The small molecule below binds the protein below.
Small molecule (SMILES): CCC(=O)c1ccc(CC)cc1

Sequence of chain 1.H:
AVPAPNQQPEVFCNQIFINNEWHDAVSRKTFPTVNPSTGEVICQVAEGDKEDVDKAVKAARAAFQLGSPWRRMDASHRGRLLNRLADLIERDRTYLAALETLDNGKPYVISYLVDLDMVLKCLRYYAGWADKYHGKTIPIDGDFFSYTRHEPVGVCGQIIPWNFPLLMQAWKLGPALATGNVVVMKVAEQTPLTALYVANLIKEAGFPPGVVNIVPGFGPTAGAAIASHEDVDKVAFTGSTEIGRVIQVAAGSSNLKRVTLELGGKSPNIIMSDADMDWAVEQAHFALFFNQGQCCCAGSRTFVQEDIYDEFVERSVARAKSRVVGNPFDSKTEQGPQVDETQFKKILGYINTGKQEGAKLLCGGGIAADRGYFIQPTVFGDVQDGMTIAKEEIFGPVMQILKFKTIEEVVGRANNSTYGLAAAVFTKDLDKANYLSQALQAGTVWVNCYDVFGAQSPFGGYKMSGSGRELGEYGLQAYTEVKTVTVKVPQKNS

Binding-site contacts:
Ligand atom O9 contacts residue CYS302 of chain 1.H at 2.8 Å (h-bond).
Ligand atom C3 contacts residue PHE459 of chain 1.H at 3.9 Å (hydrophobic).
Ligand atom C2 contacts residue CYS301 of chain 1.H at 4.2 Å (hydrophobic).
Ligand atom C9 contacts residue CYS303 of chain 1.H at 4.3 Å (hydrophobic).
Ligand atom C10 contacts residue CYS302 of chain 1.H at 2.9 Å (hydrophobic).
Ligand atom C11 contacts residue CYS302 of chain 1.H at 1.8 Å (hydrophobic).
Ligand atom C11 contacts residue PHE465 of chain 1.H at 4.1 Å (hydrophobic).
Ligand atom C7 contacts residue PHE459 of chain 1.H at 3.4 Å (hydrophobic).
Ligand atom C8 contacts residue ASP457 of chain 1.H at 3.9 Å.
Ligand atom C10 contacts residue MET174 of chain 1.H at 4.0 Å (hydrophobic).
Ligand atom C8 contacts residue PHE296 of chain 1.H at 3.5 Å (hydrophobic).
Ligand atom C3 contacts residue CYS301 of chain 1.H at 3.9 Å (hydrophobic).
Ligand atom C5 contacts residue MET174 of chain 1.H at 4.0 Å (hydrophobic).
Ligand atom O9 contacts residue CYS303 of chain 1.H at 3.9 Å.
Ligand atom C5 contacts residue PHE459 of chain 1.H at 4.2 Å (hydrophobic).
Ligand atom C2 contacts residue PHE170 of chain 1.H at 3.7 Å (hydrophobic).
Ligand atom C9 contacts residue PHE170 of chain 1.H at 3.8 Å (hydrophobic).
Ligand atom C3 contacts residue PHE170 of chain 1.H at 3.6 Å (hydrophobic).
Ligand atom C4 contacts residue PHE170 of chain 1.H at 3.5 Å (hydrophobic).
Ligand atom C6 contacts residue PHE459 of chain 1.H at 4.0 Å (hydrophobic).
Ligand atom C5 contacts residue PHE170 of chain 1.H at 3.9 Å (hydrophobic).
Ligand atom C3 contacts residue CYS303 of chain 1.H at 3.6 Å (hydrophobic).
Ligand atom C7 contacts residue PHE296 of chain 1.H at 4.4 Å (hydrophobic).
Ligand atom C5 contacts residue TRP177 of chain 1.H at 3.9 Å (hydrophobic).
Ligand atom C4 contacts residue CYS303 of chain 1.H at 4.2 Å (hydrophobic).
Ligand atom C6 contacts residue TRP177 of chain 1.H at 4.1 Å (hydrophobic).
Ligand atom O9 contacts residue PHE170 of chain 1.H at 3.7 Å.
Ligand atom C1 contacts residue PHE459 of chain 1.H at 3.3 Å (hydrophobic).
Ligand atom O9 contacts residue CYS301 of chain 1.H at 3.4 Å.
Ligand atom C2 contacts residue CYS303 of chain 1.H at 4.3 Å (hydrophobic).
Ligand atom C2 contacts residue PHE459 of chain 1.H at 3.4 Å (hydrophobic).
Ligand atom C9 contacts residue CYS302 of chain 1.H at 3.2 Å (hydrophobic).
Ligand atom C4 contacts residue PHE459 of chain 1.H at 4.1 Å (hydrophobic).
Ligand atom C6 contacts residue PHE170 of chain 1.H at 4.2 Å (hydrophobic).
Ligand atom C6 contacts residue LEU173 of chain 1.H at 3.8 Å (hydrophobic).
Ligand atom C1 contacts residue PHE170 of chain 1.H at 4.0 Å (hydrophobic).
Ligand atom C7 contacts residue MET124 of chain 1.H at 3.7 Å (hydrophobic).
Ligand atom C8 contacts residue PHE459 of chain 1.H at 3.7 Å (hydrophobic).
Ligand atom O9 contacts residue ASN169 of chain 1.H at 3.8 Å.
Ligand atom C10 contacts residue PHE465 of chain 1.H at 4.3 Å (hydrophobic).